A small-molecule ligand and the protein it binds are described below.
Small molecule (SMILES): CC(=O)N[C@H]1[C@H](O[C@H]2[C@H](O)[C@@H](NC(C)=O)CO[C@@H]2CO)O[C@H](CO)[C@@H](O[C@@H]2O[C@H](CO)[C@@H](O)[C@H](O)[C@@H]2O)[C@@H]1O

Binding-site contacts:
Ligand atom C5 contacts residue LEU653 of chain 1.A at 4.3 Å (hydrophobic).
Ligand atom O5 contacts residue LEU653 of chain 1.A at 3.4 Å.
Ligand atom C1 contacts residue LEU653 of chain 1.A at 4.0 Å (hydrophobic).
Ligand atom N2 contacts residue ASN650 of chain 1.A at 3.0 Å (h-bond).
Ligand atom O5 contacts residue THR652 of chain 1.A at 4.1 Å.
Ligand atom C3 contacts residue ASN650 of chain 1.A at 3.8 Å.
Ligand atom C1 contacts residue ASN650 of chain 1.A at 1.4 Å.
Ligand atom O5 contacts residue ASN650 of chain 1.A at 2.3 Å (h-bond).
Ligand atom C8 contacts residue ASN650 of chain 1.A at 4.2 Å.
Ligand atom C5 contacts residue ASN650 of chain 1.A at 3.7 Å.
Ligand atom C4 contacts residue ASN650 of chain 1.A at 4.2 Å.
Ligand atom C6 contacts residue LEU653 of chain 1.A at 4.3 Å (hydrophobic).
Ligand atom C5 contacts residue THR652 of chain 1.A at 4.3 Å.
Ligand atom C7 contacts residue ASN650 of chain 1.A at 3.8 Å.
Ligand atom C2 contacts residue ASN650 of chain 1.A at 2.5 Å.
Ligand atom C1 contacts residue THR652 of chain 1.A at 3.9 Å.

Sequence of chain 1.A:
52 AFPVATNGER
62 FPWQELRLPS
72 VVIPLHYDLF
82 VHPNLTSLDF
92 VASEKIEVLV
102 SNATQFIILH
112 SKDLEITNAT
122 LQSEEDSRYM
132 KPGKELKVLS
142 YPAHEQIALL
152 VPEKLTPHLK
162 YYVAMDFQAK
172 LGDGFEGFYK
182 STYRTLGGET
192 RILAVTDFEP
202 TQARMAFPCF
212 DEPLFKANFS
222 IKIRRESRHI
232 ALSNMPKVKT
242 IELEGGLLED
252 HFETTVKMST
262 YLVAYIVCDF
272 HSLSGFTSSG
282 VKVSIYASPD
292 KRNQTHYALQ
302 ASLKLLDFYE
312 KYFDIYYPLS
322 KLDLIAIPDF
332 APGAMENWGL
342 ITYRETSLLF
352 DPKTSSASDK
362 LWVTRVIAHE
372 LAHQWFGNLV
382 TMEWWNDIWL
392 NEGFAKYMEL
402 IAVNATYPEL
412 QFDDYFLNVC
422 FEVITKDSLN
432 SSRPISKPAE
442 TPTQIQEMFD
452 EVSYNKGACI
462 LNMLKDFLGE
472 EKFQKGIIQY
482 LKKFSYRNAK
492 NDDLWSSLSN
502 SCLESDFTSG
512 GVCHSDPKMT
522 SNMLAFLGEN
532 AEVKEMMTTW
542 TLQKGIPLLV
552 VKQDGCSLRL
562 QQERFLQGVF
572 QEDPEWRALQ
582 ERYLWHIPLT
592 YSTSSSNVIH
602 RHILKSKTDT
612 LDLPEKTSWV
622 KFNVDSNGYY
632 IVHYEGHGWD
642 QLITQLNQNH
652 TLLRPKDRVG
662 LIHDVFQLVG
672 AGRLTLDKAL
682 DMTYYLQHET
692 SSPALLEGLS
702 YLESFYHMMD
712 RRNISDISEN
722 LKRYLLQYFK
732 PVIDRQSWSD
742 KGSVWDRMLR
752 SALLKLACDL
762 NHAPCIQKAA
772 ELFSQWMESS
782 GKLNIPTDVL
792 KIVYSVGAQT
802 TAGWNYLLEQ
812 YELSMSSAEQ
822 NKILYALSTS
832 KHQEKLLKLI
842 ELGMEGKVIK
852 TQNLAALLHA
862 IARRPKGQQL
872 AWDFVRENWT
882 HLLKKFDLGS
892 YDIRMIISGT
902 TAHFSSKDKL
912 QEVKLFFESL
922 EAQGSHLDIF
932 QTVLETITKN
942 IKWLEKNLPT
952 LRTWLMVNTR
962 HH